Sequence of chain 1.B:
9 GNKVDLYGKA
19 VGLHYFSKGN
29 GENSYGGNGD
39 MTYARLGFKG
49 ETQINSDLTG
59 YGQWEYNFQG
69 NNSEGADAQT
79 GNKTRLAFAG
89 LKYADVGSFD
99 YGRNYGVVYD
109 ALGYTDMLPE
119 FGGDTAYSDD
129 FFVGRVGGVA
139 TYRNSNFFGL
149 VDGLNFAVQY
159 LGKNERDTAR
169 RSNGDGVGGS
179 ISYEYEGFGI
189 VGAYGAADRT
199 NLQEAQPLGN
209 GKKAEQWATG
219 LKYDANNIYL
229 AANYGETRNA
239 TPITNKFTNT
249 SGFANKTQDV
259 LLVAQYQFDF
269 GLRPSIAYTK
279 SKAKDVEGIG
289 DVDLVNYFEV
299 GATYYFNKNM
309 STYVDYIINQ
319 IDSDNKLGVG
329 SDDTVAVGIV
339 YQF

The small molecule below binds the protein below.
Small molecule (SMILES): CC1(C)S[C@@H]2[C@H](NC(=O)[C@H](N)c3ccccc3)C(=O)N2[C@H]1C(=O)O

Binding-site contacts:
Ligand atom N2 contacts residue PHE119 of chain 1.B at 3.7 Å.
Ligand atom C3 contacts residue ASP122 of chain 1.B at 4.0 Å.
Ligand atom C15 contacts residue TYR125 of chain 1.B at 3.6 Å (hydrophobic).
Ligand atom C4 contacts residue GLY120 of chain 1.B at 4.3 Å.
Ligand atom C2 contacts residue TYR125 of chain 1.B at 4.3 Å (hydrophobic).
Ligand atom N2 contacts residue GLY120 of chain 1.B at 3.3 Å (h-bond).
Ligand atom N3 contacts residue TYR125 of chain 1.B at 3.6 Å.
Ligand atom C14 contacts residue TYR125 of chain 1.B at 4.3 Å (hydrophobic).
Ligand atom C7 contacts residue TYR33 of chain 1.B at 4.1 Å (hydrophobic).
Ligand atom C2 contacts residue SER126 of chain 1.B at 3.8 Å.
Ligand atom N1 contacts residue ASP122 of chain 1.B at 4.1 Å.
Ligand atom N2 contacts residue TYR33 of chain 1.B at 2.8 Å (h-bond).
Ligand atom O4 contacts residue TYR125 of chain 1.B at 3.2 Å.
Ligand atom O2 contacts residue SER126 of chain 1.B at 3.9 Å.
Ligand atom C10 contacts residue TYR23 of chain 1.B at 3.7 Å (hydrophobic).
Ligand atom C3 contacts residue GLY120 of chain 1.B at 4.1 Å.
Ligand atom O1 contacts residue SER126 of chain 1.B at 3.0 Å (h-bond).
Ligand atom C3 contacts residue TYR33 of chain 1.B at 4.4 Å (hydrophobic).
Ligand atom O2 contacts residue ARG169 of chain 1.B at 3.9 Å.
Ligand atom O3 contacts residue GLY120 of chain 1.B at 3.2 Å (h-bond).
Ligand atom C4 contacts residue ASP122 of chain 1.B at 3.7 Å.
Ligand atom N2 contacts residue ASP122 of chain 1.B at 3.8 Å.
Ligand atom C11 contacts residue PHE119 of chain 1.B at 4.1 Å (hydrophobic).
Ligand atom C2 contacts residue ARG168 of chain 1.B at 3.9 Å.
Ligand atom C4 contacts residue TYR33 of chain 1.B at 3.2 Å (hydrophobic).
Ligand atom O2 contacts residue ARG168 of chain 1.B at 2.9 Å (salt-bridge).
Ligand atom C5 contacts residue PHE119 of chain 1.B at 4.3 Å (hydrophobic).
Ligand atom O1 contacts residue ARG168 of chain 1.B at 4.4 Å.
Ligand atom C5 contacts residue TYR33 of chain 1.B at 4.0 Å (hydrophobic).
Ligand atom C8 contacts residue GLY34 of chain 1.B at 3.8 Å.
Ligand atom C14 contacts residue ASP122 of chain 1.B at 3.5 Å.
Ligand atom C15 contacts residue ASP122 of chain 1.B at 4.2 Å.
Ligand atom C9 contacts residue GLY34 of chain 1.B at 4.0 Å.
Ligand atom O1 contacts residue TYR125 of chain 1.B at 3.8 Å.
Ligand atom O3 contacts residue GLY121 of chain 1.B at 3.8 Å.
Ligand atom C10 contacts residue PHE119 of chain 1.B at 4.4 Å (hydrophobic).
Ligand atom C8 contacts residue TYR33 of chain 1.B at 3.8 Å (hydrophobic).
Ligand atom O1 contacts residue ALA124 of chain 1.B at 4.4 Å.
Ligand atom O3 contacts residue ASP122 of chain 1.B at 3.8 Å.
Ligand atom C9 contacts residue TYR23 of chain 1.B at 4.2 Å (hydrophobic).